This small molecule binds to this protein.
Small molecule (SMILES): OC[C@H]1O[C@@H](O)[C@H](O)[C@@H](O)[C@H]1O

Binding-site contacts:
Ligand atom O6 contacts residue ASN80 of chain 1.A at 2.4 Å (h-bond).
Ligand atom C2 contacts residue ASN76 of chain 1.A at 4.1 Å.
Ligand atom C6 contacts residue ASN80 of chain 1.A at 3.7 Å.
Ligand atom C2 contacts residue VAL71 of chain 1.A at 4.3 Å (hydrophobic).
Ligand atom C1 contacts residue VAL71 of chain 1.A at 4.1 Å (hydrophobic).
Ligand atom O3 contacts residue ASN76 of chain 1.A at 2.9 Å (h-bond).
Ligand atom C6 contacts residue TYR78 of chain 1.A at 4.2 Å (hydrophobic).
Ligand atom C4 contacts residue ARG41 of chain 1.A at 4.2 Å.
Ligand atom C6 contacts residue PHE115 of chain 1.A at 3.5 Å (hydrophobic).
Ligand atom C3 contacts residue ARG41 of chain 1.A at 4.4 Å.
Ligand atom C3 contacts residue TYR78 of chain 1.A at 3.9 Å (hydrophobic).
Ligand atom C4 contacts residue TYR113 of chain 1.A at 4.1 Å (hydrophobic).
Ligand atom O1 contacts residue ASP74 of chain 1.A at 3.9 Å.
Ligand atom O4 contacts residue SER120 of chain 1.A at 4.0 Å.
Ligand atom C5 contacts residue ASN80 of chain 1.A at 4.2 Å.
Ligand atom C6 contacts residue TYR113 of chain 1.A at 4.1 Å (hydrophobic).
Ligand atom O3 contacts residue ARG41 of chain 1.A at 3.4 Å (salt-bridge).
Ligand atom C4 contacts residue TYR78 of chain 1.A at 4.0 Å (hydrophobic).
Ligand atom C2 contacts residue ASP74 of chain 1.A at 3.5 Å.
Ligand atom O6 contacts residue TYR113 of chain 1.A at 3.3 Å (h-bond).
Ligand atom O2 contacts residue VAL71 of chain 1.A at 3.3 Å.
Ligand atom C1 contacts residue ASP74 of chain 1.A at 4.4 Å.
Ligand atom C5 contacts residue TYR78 of chain 1.A at 3.5 Å (hydrophobic).
Ligand atom O2 contacts residue ASN76 of chain 1.A at 3.0 Å (h-bond).
Ligand atom C5 contacts residue TYR113 of chain 1.A at 4.2 Å (hydrophobic).
Ligand atom O1 contacts residue VAL71 of chain 1.A at 4.0 Å.
Ligand atom C1 contacts residue TYR78 of chain 1.A at 4.3 Å (hydrophobic).
Ligand atom C3 contacts residue ASN76 of chain 1.A at 3.9 Å.
Ligand atom O6 contacts residue PHE115 of chain 1.A at 2.9 Å.
Ligand atom O6 contacts residue TYR78 of chain 1.A at 3.6 Å.
Ligand atom O5 contacts residue TYR78 of chain 1.A at 4.3 Å.
Ligand atom O2 contacts residue ASP74 of chain 1.A at 2.9 Å (salt-bridge).
Ligand atom O4 contacts residue ARG41 of chain 1.A at 3.6 Å.
Ligand atom O3 contacts residue TYR78 of chain 1.A at 4.4 Å.

Sequence of chain 1.A:
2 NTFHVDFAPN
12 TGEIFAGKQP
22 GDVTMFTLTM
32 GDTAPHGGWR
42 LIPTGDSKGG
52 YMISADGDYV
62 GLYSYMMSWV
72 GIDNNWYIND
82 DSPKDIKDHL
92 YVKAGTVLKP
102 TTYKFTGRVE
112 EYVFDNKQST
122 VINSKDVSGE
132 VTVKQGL